This protein binds this small molecule.
Small molecule (SMILES): CC[C@H]1CCCCN1C(=O)CSCC#N

Binding-site contacts:
Ligand atom C5 contacts residue GLU87 of chain 1.B at 3.7 Å.
Ligand atom C3 contacts residue PHE93 of chain 1.B at 4.1 Å (hydrophobic).
Ligand atom C6 contacts residue LYS92 of chain 1.B at 4.1 Å.
Ligand atom C4 contacts residue TYR72 of chain 1.B at 3.9 Å (hydrophobic).
Ligand atom C8 contacts residue GLN74 of chain 1.B at 4.0 Å.
Ligand atom C8 contacts residue THR11 of chain 1.B at 3.2 Å.
Ligand atom N contacts residue THR11 of chain 1.B at 4.1 Å.
Ligand atom C4 contacts residue LYS92 of chain 1.B at 4.4 Å.
Ligand atom O contacts residue ILE96 of chain 1.B at 4.4 Å.
Ligand atom C7 contacts residue THR11 of chain 1.B at 3.6 Å.
Ligand atom C6 contacts residue THR11 of chain 1.B at 4.4 Å.
Ligand atom C contacts residue TYR72 of chain 1.B at 3.4 Å (hydrophobic).
Ligand atom C contacts residue PHE100 of chain 1.B at 4.3 Å (hydrophobic).
Ligand atom O contacts residue PHE100 of chain 1.B at 4.0 Å.
Ligand atom C5 contacts residue TYR72 of chain 1.B at 3.5 Å (hydrophobic).
Ligand atom C10 contacts residue LYS92 of chain 1.B at 4.3 Å.
Ligand atom N1 contacts residue LYS92 of chain 1.B at 3.7 Å.
Ligand atom C4 contacts residue GLU87 of chain 1.B at 4.2 Å.
Ligand atom C4 contacts residue PHE93 of chain 1.B at 3.7 Å (hydrophobic).
Ligand atom C3 contacts residue ILE96 of chain 1.B at 4.3 Å (hydrophobic).
Ligand atom C2 contacts residue ILE96 of chain 1.B at 3.8 Å (hydrophobic).
Ligand atom C3 contacts residue LYS92 of chain 1.B at 4.2 Å.
Ligand atom O contacts residue THR11 of chain 1.B at 3.9 Å.
Ligand atom C contacts residue PRO9 of chain 1.B at 3.7 Å (hydrophobic).
Ligand atom C6 contacts residue TYR72 of chain 1.B at 3.4 Å (hydrophobic).
Ligand atom C1 contacts residue PHE100 of chain 1.B at 3.6 Å (hydrophobic).
Ligand atom N contacts residue TYR72 of chain 1.B at 4.3 Å.
Ligand atom C1 contacts residue ILE96 of chain 1.B at 3.7 Å (hydrophobic).
Ligand atom C9 contacts residue ILE96 of chain 1.B at 4.3 Å (hydrophobic).
Ligand atom S contacts residue THR11 of chain 1.B at 3.5 Å.
Ligand atom C5 contacts residue LYS92 of chain 1.B at 3.5 Å.

Sequence of chain 1.B:
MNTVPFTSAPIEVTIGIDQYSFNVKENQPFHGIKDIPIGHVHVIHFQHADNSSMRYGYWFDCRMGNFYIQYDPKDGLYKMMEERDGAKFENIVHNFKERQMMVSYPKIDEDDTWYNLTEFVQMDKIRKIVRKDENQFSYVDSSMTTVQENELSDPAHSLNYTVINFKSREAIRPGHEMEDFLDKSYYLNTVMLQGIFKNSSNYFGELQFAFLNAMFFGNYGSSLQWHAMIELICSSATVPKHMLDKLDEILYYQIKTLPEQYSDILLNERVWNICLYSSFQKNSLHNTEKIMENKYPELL